Sequence of chain 1.J:
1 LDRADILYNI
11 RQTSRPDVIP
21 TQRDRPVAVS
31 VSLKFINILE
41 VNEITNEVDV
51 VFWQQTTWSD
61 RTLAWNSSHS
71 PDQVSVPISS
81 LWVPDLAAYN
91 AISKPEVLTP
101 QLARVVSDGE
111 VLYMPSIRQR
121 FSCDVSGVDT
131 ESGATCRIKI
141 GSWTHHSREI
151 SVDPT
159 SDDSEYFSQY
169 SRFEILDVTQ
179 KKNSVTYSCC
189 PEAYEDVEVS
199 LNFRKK

Binding-site contacts:
Ligand atom BR1 contacts residue MET114 of chain 1.F at 4.1 Å.
Ligand atom C2 contacts residue TRP143 of chain 1.J at 3.2 Å (hydrophobic).
Ligand atom C6 contacts residue TRP53 of chain 1.F at 4.0 Å (hydrophobic).
Ligand atom C8 contacts residue TRP143 of chain 1.J at 3.7 Å (hydrophobic).
Ligand atom C4 contacts residue LEU112 of chain 1.F at 3.6 Å (hydrophobic).
Ligand atom C7 contacts residue TYR89 of chain 1.J at 3.6 Å (hydrophobic).
Ligand atom N3 contacts residue SER142 of chain 1.J at 4.0 Å.
Ligand atom C10 contacts residue CYS187 of chain 1.J at 4.1 Å (hydrophobic).
Ligand atom BR1 contacts residue ALA103 of chain 1.F at 4.1 Å.
Ligand atom BR1 contacts residue TYR113 of chain 1.F at 4.0 Å.
Ligand atom C7 contacts residue TRP53 of chain 1.F at 3.6 Å (hydrophobic).
Ligand atom N2 contacts residue TRP143 of chain 1.J at 3.1 Å (h-bond).
Ligand atom C1 contacts residue MET114 of chain 1.F at 3.4 Å (hydrophobic).
Ligand atom C6 contacts residue MET114 of chain 1.F at 3.8 Å (hydrophobic).
Ligand atom C4 contacts residue THR144 of chain 1.J at 3.6 Å.
Ligand atom C10 contacts residue TRP143 of chain 1.J at 3.9 Å (hydrophobic).
Ligand atom N3 contacts residue TYR89 of chain 1.J at 2.9 Å (h-bond).
Ligand atom BR1 contacts residue LEU102 of chain 1.F at 4.1 Å.
Ligand atom C5 contacts residue LEU112 of chain 1.F at 3.8 Å (hydrophobic).
Ligand atom N1 contacts residue THR144 of chain 1.J at 3.4 Å.
Ligand atom C7 contacts residue TRP143 of chain 1.J at 3.4 Å (hydrophobic).
Ligand atom BR1 contacts residue ARG104 of chain 1.F at 3.5 Å.
Ligand atom C6 contacts residue TRP143 of chain 1.J at 3.4 Å (hydrophobic).
Ligand atom N3 contacts residue TRP143 of chain 1.J at 2.9 Å (h-bond).
Ligand atom C1 contacts residue THR144 of chain 1.J at 3.8 Å.
Ligand atom C8 contacts residue TYR192 of chain 1.J at 3.7 Å (hydrophobic).
Ligand atom C3 contacts residue THR144 of chain 1.J at 4.1 Å.
Ligand atom N2 contacts residue MET114 of chain 1.F at 3.5 Å.
Ligand atom C10 contacts residue MET114 of chain 1.F at 3.9 Å (hydrophobic).
Ligand atom N1 contacts residue MET114 of chain 1.F at 3.3 Å.
Ligand atom C8 contacts residue TYR185 of chain 1.J at 3.9 Å (hydrophobic).
Ligand atom C9 contacts residue TRP143 of chain 1.J at 3.7 Å (hydrophobic).
Ligand atom BR1 contacts residue THR144 of chain 1.J at 3.7 Å.
Ligand atom C3 contacts residue TRP143 of chain 1.J at 3.6 Å (hydrophobic).
Ligand atom C9 contacts residue TYR192 of chain 1.J at 3.5 Å (hydrophobic).
Ligand atom C2 contacts residue MET114 of chain 1.F at 3.5 Å (hydrophobic).
Ligand atom C8 contacts residue TYR89 of chain 1.J at 3.1 Å (hydrophobic).
Ligand atom C5 contacts residue THR144 of chain 1.J at 3.2 Å.
Ligand atom C1 contacts residue TRP143 of chain 1.J at 3.6 Å (hydrophobic).
Ligand atom BR1 contacts residue LEU112 of chain 1.F at 3.0 Å.

Sequence of chain 1.F:
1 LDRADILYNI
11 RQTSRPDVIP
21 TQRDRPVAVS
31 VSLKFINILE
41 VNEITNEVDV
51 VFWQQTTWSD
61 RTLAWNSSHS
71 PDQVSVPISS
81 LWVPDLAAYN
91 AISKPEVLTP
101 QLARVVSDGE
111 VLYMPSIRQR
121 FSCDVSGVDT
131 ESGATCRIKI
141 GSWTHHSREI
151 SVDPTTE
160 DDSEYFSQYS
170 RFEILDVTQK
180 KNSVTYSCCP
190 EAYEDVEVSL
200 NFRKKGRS

The protein below binds the small molecule below.
Small molecule (SMILES): Brc1ccc(N2CCCNCC2)cn1